The small molecule below binds the protein below.
Small molecule (SMILES): Cc1cc(CCCOc2c(C)cc(-c3noc(C(F)(F)F)n3)cc2C)on1

Sequence of chain 2.C:
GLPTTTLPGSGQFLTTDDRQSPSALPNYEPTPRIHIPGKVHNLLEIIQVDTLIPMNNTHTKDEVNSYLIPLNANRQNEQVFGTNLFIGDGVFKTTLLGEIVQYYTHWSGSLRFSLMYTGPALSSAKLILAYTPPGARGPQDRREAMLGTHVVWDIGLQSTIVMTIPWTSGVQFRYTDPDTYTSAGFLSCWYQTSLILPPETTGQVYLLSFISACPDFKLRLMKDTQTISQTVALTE

Binding-site contacts:
Ligand atom C4 contacts residue TYR197 of chain 2.A at 3.7 Å (hydrophobic).
Ligand atom C4 contacts residue LEU106 of chain 2.A at 3.3 Å (hydrophobic).
Ligand atom O1A contacts residue PHE186 of chain 2.A at 3.4 Å.
Ligand atom F3 contacts residue TYR152 of chain 2.A at 3.6 Å.
Ligand atom C2A contacts residue PHE186 of chain 2.A at 3.3 Å (hydrophobic).
Ligand atom CM4 contacts residue VAL176 of chain 2.A at 3.7 Å (hydrophobic).
Ligand atom N1A contacts residue PHE186 of chain 2.A at 3.5 Å.
Ligand atom N1A contacts residue ALA24 of chain 2.C at 3.3 Å.
Ligand atom N3A contacts residue TYR152 of chain 2.A at 3.5 Å.
Ligand atom C3A contacts residue PHE186 of chain 2.A at 3.1 Å (hydrophobic).
Ligand atom CM6 contacts residue VAL191 of chain 2.A at 3.7 Å (hydrophobic).
Ligand atom C3C contacts residue TYR128 of chain 2.A at 3.1 Å (hydrophobic).
Ligand atom F2 contacts residue PHE186 of chain 2.A at 3.1 Å.
Ligand atom C5B contacts residue TYR152 of chain 2.A at 3.4 Å (hydrophobic).
Ligand atom O1 contacts residue MET221 of chain 2.A at 3.7 Å.
Ligand atom CM2 contacts residue MET224 of chain 2.A at 3.5 Å (hydrophobic).
Ligand atom CM6 contacts residue TYR152 of chain 2.A at 3.4 Å (hydrophobic).
Ligand atom N1A contacts residue PRO174 of chain 2.A at 3.5 Å.
Ligand atom F3 contacts residue PRO174 of chain 2.A at 3.1 Å.
Ligand atom C3B contacts residue MET224 of chain 2.A at 3.6 Å (hydrophobic).
Ligand atom CM3 contacts residue ASN219 of chain 2.A at 3.5 Å.
Ligand atom O1A contacts residue PRO174 of chain 2.A at 3.4 Å.
Ligand atom CM4 contacts residue PHE186 of chain 2.A at 3.5 Å (hydrophobic).
Ligand atom CM2 contacts residue TYR128 of chain 2.A at 3.4 Å (hydrophobic).
Ligand atom F3 contacts residue VAL176 of chain 2.A at 3.6 Å.
Ligand atom C3 contacts residue LEU106 of chain 2.A at 3.4 Å (hydrophobic).
Ligand atom C6B contacts residue TYR152 of chain 2.A at 3.6 Å (hydrophobic).
Ligand atom F3 contacts residue ALA150 of chain 2.A at 3.0 Å.
Ligand atom C1C contacts residue TYR197 of chain 2.A at 3.7 Å (hydrophobic).
Ligand atom C1C contacts residue TYR128 of chain 2.A at 3.3 Å (hydrophobic).
Ligand atom C2A contacts residue TYR152 of chain 2.A at 3.5 Å (hydrophobic).
Ligand atom C4B contacts residue TYR152 of chain 2.A at 3.6 Å (hydrophobic).
Ligand atom F1 contacts residue MET224 of chain 2.A at 3.7 Å.
Ligand atom F3 contacts residue SER175 of chain 2.A at 2.8 Å.
Ligand atom N3A contacts residue PHE186 of chain 2.A at 3.1 Å.
Ligand atom F2 contacts residue VAL176 of chain 2.A at 2.7 Å.
Ligand atom CM4 contacts residue ALA150 of chain 2.A at 3.7 Å (hydrophobic).
Ligand atom C2C contacts residue TYR128 of chain 2.A at 3.2 Å (hydrophobic).
Ligand atom O1A contacts residue ALA24 of chain 2.C at 3.4 Å.
Ligand atom F1 contacts residue PHE186 of chain 2.A at 3.3 Å.

Sequence of chain 2.A:
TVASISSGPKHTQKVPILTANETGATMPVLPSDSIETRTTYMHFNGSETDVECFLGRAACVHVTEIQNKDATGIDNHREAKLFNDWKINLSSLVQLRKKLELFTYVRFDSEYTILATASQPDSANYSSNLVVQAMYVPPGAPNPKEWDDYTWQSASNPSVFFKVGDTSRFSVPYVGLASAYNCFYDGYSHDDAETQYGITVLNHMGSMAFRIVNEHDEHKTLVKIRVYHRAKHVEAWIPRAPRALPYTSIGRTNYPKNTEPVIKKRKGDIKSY

Sequence of chain 3.C:
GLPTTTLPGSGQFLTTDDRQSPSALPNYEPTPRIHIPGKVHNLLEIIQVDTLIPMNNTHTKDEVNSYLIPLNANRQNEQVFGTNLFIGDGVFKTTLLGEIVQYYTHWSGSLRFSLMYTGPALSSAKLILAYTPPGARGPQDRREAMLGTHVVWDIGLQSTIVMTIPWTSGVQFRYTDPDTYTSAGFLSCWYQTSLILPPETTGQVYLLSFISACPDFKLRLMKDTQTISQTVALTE